Sequence of chain 1.G:
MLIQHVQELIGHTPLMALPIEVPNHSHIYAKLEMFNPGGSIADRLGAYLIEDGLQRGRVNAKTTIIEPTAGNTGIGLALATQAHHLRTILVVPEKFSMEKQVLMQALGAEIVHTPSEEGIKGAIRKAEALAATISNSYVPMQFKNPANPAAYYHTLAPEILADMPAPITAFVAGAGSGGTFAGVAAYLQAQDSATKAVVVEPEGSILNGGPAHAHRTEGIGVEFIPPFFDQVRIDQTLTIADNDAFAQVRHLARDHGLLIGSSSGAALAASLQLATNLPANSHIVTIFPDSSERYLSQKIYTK

The protein below binds the small molecule below.
Small molecule (SMILES): CSCC[C@H](N=Cc1c(COP(=O)(O)O)cnc(C)c1O)C(=O)O

Binding-site contacts:
Ligand atom O3P contacts residue SER177 of chain 1.G at 3.5 Å (h-bond).
Ligand atom C2 contacts residue GLY219 of chain 1.G at 3.4 Å.
Ligand atom O3 contacts residue GLY219 of chain 1.G at 3.6 Å.
Ligand atom O2 contacts residue ASN72 of chain 1.G at 3.0 Å (h-bond).
Ligand atom O2P contacts residue SER177 of chain 1.G at 3.2 Å (h-bond).
Ligand atom O4P contacts residue THR180 of chain 1.G at 3.3 Å (h-bond).
Ligand atom C5 contacts residue GLY219 of chain 1.G at 3.5 Å.
Ligand atom SD contacts residue GLY219 of chain 1.G at 3.5 Å (h-bond).
Ligand atom O2 contacts residue GLY71 of chain 1.G at 3.5 Å (h-bond).
Ligand atom O1 contacts residue GLN142 of chain 1.G at 2.9 Å (h-bond).
Ligand atom O3 contacts residue ASN72 of chain 1.G at 2.8 Å (h-bond).
Ligand atom N1 contacts residue PRO289 of chain 1.G at 3.1 Å.
Ligand atom O2P contacts residue THR180 of chain 1.G at 2.7 Å (h-bond).
Ligand atom N1 contacts residue SER263 of chain 1.G at 3.0 Å (h-bond).
Ligand atom O2 contacts residue THR73 of chain 1.G at 3.0 Å (h-bond).
Ligand atom O3P contacts residue GLY178 of chain 1.G at 3.0 Å (h-bond).
Ligand atom O1 contacts residue THR73 of chain 1.G at 2.8 Å (h-bond).
Ligand atom O1P contacts residue GLY176 of chain 1.G at 3.5 Å (h-bond).
Ligand atom C contacts residue THR69 of chain 1.G at 3.4 Å.
Ligand atom C4A contacts residue GLY219 of chain 1.G at 3.4 Å.
Ligand atom P contacts residue THR180 of chain 1.G at 3.5 Å.
Ligand atom C3 contacts residue GLY219 of chain 1.G at 3.4 Å.
Ligand atom O1 contacts residue ALA70 of chain 1.G at 3.2 Å (h-bond).
Ligand atom C2A contacts residue ASN72 of chain 1.G at 3.1 Å.
Ligand atom C4 contacts residue GLY219 of chain 1.G at 3.2 Å.
Ligand atom O2 contacts residue THR69 of chain 1.G at 3.4 Å (h-bond).
Ligand atom C contacts residue THR73 of chain 1.G at 3.0 Å.
Ligand atom O3P contacts residue GLY176 of chain 1.G at 2.9 Å (h-bond).
Ligand atom O1P contacts residue SER177 of chain 1.G at 2.7 Å (h-bond).
Ligand atom C2A contacts residue ASP290 of chain 1.G at 3.2 Å.
Ligand atom CE contacts residue GLY219 of chain 1.G at 3.4 Å.
Ligand atom O1 contacts residue THR69 of chain 1.G at 2.5 Å (h-bond).
Ligand atom CA contacts residue THR73 of chain 1.G at 3.2 Å.
Ligand atom C2 contacts residue SER263 of chain 1.G at 3.5 Å.
Ligand atom CG contacts residue ALA70 of chain 1.G at 3.4 Å (hydrophobic).
Ligand atom C6 contacts residue PRO289 of chain 1.G at 3.6 Å (hydrophobic).
Ligand atom C2A contacts residue TYR295 of chain 1.G at 3.1 Å (hydrophobic).
Ligand atom C2A contacts residue SER263 of chain 1.G at 3.1 Å.
Ligand atom P contacts residue SER177 of chain 1.G at 3.5 Å.
Ligand atom O3P contacts residue ALA175 of chain 1.G at 3.3 Å.